This protein binds this small molecule.
Small molecule (SMILES): CC(=O)N[C@@H]1[C@@H](O)[C@H](O)[C@@H](CO)O[C@H]1O

Binding-site contacts:
Ligand atom C8 contacts residue ASN294 of chain 1.B at 4.0 Å.
Ligand atom C1 contacts residue GLY310 of chain 1.B at 4.0 Å.
Ligand atom C6 contacts residue SER41 of chain 1.B at 4.3 Å.
Ligand atom C7 contacts residue ASN294 of chain 1.B at 3.7 Å.
Ligand atom C5 contacts residue GLY310 of chain 1.B at 4.1 Å.
Ligand atom O6 contacts residue SER41 of chain 1.B at 3.4 Å (h-bond).
Ligand atom N2 contacts residue ASN294 of chain 1.B at 2.9 Å (h-bond).
Ligand atom C2 contacts residue ASN294 of chain 1.B at 2.4 Å.
Ligand atom O7 contacts residue ASN294 of chain 1.B at 4.0 Å.
Ligand atom C1 contacts residue SER41 of chain 1.B at 4.0 Å.
Ligand atom C5 contacts residue ASN294 of chain 1.B at 3.7 Å.
Ligand atom C5 contacts residue SER41 of chain 1.B at 3.9 Å.
Ligand atom C1 contacts residue ASN294 of chain 1.B at 1.4 Å.
Ligand atom O5 contacts residue SER41 of chain 1.B at 3.7 Å.
Ligand atom O5 contacts residue ASN294 of chain 1.B at 2.4 Å (h-bond).
Ligand atom C3 contacts residue ASN294 of chain 1.B at 3.8 Å.
Ligand atom C4 contacts residue ASN294 of chain 1.B at 4.2 Å.
Ligand atom O5 contacts residue GLY310 of chain 1.B at 3.2 Å.
Ligand atom O6 contacts residue GLY310 of chain 1.B at 2.6 Å (h-bond).
Ligand atom C6 contacts residue GLY310 of chain 1.B at 3.5 Å.

Sequence of chain 1.B:
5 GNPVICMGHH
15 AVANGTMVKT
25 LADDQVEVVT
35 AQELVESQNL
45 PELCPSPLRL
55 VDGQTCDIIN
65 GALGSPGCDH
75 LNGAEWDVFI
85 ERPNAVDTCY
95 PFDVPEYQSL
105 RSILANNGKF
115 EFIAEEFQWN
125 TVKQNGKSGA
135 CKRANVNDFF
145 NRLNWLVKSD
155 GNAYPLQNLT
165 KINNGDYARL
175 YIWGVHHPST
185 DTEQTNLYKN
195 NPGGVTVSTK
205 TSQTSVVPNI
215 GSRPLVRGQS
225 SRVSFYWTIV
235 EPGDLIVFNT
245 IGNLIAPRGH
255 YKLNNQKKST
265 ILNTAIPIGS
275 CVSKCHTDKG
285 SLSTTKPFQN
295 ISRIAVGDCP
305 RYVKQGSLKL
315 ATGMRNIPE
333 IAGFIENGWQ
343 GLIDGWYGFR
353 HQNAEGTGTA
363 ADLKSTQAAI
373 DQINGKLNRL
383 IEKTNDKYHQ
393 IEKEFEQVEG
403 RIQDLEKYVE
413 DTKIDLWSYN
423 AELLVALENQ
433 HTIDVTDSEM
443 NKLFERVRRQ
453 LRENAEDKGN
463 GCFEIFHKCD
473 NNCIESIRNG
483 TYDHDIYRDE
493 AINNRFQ